A small-molecule ligand and the protein it binds are described below.
Small molecule (SMILES): CC(=O)N[C@@H]1[C@@H](O)[C@H](O)[C@@H](CO)O[C@H]1O

Binding-site contacts:
Ligand atom C3 contacts residue ASN63 of chain 1.A at 3.8 Å.
Ligand atom C1 contacts residue SER65 of chain 1.A at 3.4 Å.
Ligand atom C6 contacts residue LEU61 of chain 1.A at 3.9 Å (hydrophobic).
Ligand atom C2 contacts residue SER65 of chain 1.A at 4.4 Å.
Ligand atom C4 contacts residue ASN63 of chain 1.A at 4.2 Å.
Ligand atom C5 contacts residue SER65 of chain 1.A at 4.3 Å.
Ligand atom C8 contacts residue ASN63 of chain 1.A at 3.8 Å.
Ligand atom O5 contacts residue SER65 of chain 1.A at 4.0 Å.
Ligand atom C2 contacts residue ASN63 of chain 1.A at 2.4 Å.
Ligand atom O7 contacts residue ASN63 of chain 1.A at 3.9 Å.
Ligand atom C1 contacts residue ASN63 of chain 1.A at 1.4 Å.
Ligand atom O5 contacts residue ASN63 of chain 1.A at 2.4 Å (h-bond).
Ligand atom N2 contacts residue ASN63 of chain 1.A at 2.8 Å (h-bond).
Ligand atom C5 contacts residue ASN63 of chain 1.A at 3.6 Å.
Ligand atom C5 contacts residue LEU61 of chain 1.A at 3.8 Å (hydrophobic).
Ligand atom O5 contacts residue LEU61 of chain 1.A at 4.3 Å.
Ligand atom C7 contacts residue ASN63 of chain 1.A at 3.2 Å.

Sequence of chain 1.A:
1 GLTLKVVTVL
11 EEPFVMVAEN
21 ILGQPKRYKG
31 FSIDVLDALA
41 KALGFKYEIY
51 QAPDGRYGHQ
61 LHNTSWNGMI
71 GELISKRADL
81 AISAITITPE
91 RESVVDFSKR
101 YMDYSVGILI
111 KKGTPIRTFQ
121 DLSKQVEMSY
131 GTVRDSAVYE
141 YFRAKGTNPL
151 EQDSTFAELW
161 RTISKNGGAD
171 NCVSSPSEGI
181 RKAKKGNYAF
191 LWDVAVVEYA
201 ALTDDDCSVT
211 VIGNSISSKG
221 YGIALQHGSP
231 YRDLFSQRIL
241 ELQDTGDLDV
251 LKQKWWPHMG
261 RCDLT